Sequence of chain 53.A:
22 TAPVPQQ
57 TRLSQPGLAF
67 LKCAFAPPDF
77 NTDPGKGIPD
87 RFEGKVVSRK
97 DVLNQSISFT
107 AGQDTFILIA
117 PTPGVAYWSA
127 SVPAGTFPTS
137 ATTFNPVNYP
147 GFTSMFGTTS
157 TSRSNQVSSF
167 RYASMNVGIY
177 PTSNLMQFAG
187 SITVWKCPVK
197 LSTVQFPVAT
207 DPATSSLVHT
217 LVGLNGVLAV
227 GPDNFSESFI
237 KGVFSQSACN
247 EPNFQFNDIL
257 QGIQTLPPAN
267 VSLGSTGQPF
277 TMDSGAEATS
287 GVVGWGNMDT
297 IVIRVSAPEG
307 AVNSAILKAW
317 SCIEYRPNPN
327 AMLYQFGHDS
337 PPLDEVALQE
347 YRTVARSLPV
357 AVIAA

Binding-site contacts:
Ligand atom CG2 contacts residue PHE71 of chain 53.A at 4.0 Å (hydrophobic).
Ligand atom CD1 contacts residue THR349 of chain 53.A at 4.3 Å.

This small molecule binds to this protein.
Small molecule (SMILES): CC[C@H](C)[C@@H](C=O)NC(=O)[C@H](CO)NC(=O)[C@H](CCCCN)NC(=O)[C@@H](N)C(C)C